Sequence of chain 1.C:
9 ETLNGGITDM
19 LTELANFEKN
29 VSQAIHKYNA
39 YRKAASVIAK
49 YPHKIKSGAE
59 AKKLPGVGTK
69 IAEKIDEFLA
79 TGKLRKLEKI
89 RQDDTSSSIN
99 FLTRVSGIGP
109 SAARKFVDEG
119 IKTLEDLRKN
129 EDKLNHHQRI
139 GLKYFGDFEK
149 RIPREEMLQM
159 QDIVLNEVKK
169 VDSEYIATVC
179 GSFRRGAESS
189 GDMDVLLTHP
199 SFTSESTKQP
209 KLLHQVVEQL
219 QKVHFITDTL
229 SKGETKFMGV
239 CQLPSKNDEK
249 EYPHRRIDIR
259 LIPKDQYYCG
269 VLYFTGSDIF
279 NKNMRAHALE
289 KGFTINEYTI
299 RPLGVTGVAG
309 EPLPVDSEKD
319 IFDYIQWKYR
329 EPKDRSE

The protein below binds the small molecule below.
Small molecule (SMILES): Nc1ccn([C@H]2C[C@H](O)[C@@H](CO[P](=O)(O)O[P](=O)(O)OP(=O)(O)O)O2)c(=O)n1

Binding-site contacts:
Ligand atom O1A contacts residue ASP192 of chain 1.C at 3.5 Å (salt-bridge).
Ligand atom O2B contacts residue ASP192 of chain 1.C at 3.6 Å.
Ligand atom PA contacts residue MN1 of chain 1.D at 3.4 Å.
Ligand atom O3' contacts residue THR273 of chain 1.C at 3.5 Å.
Ligand atom C5' contacts residue PHE272 of chain 1.C at 3.6 Å (hydrophobic).
Ligand atom PG contacts residue SER180 of chain 1.C at 3.5 Å.
Ligand atom PA contacts residue ASP192 of chain 1.C at 3.8 Å.
Ligand atom PG contacts residue GLY189 of chain 1.C at 3.5 Å.
Ligand atom C1' contacts residue PHE272 of chain 1.C at 3.5 Å (hydrophobic).
Ligand atom PG contacts residue MN1 of chain 1.D at 3.2 Å.
Ligand atom O5' contacts residue MN1 of chain 1.D at 3.8 Å.
Ligand atom O2G contacts residue GLY189 of chain 1.C at 3.3 Å (h-bond).
Ligand atom O2B contacts residue SER180 of chain 1.C at 3.6 Å (h-bond).
Ligand atom O2B contacts residue GLY179 of chain 1.C at 3.1 Å.
Ligand atom O1A contacts residue MN1 of chain 1.D at 2.3 Å.
Ligand atom O3G contacts residue GLY189 of chain 1.C at 3.3 Å (h-bond).
Ligand atom O2G contacts residue SER180 of chain 1.C at 3.3 Å (h-bond).
Ligand atom O4' contacts residue PHE272 of chain 1.C at 3.0 Å (h-bond).
Ligand atom O3G contacts residue MN1 of chain 1.D at 3.0 Å.
Ligand atom C1' contacts residue TYR271 of chain 1.C at 3.7 Å (hydrophobic).
Ligand atom O2B contacts residue MN1 of chain 1.D at 2.7 Å.
Ligand atom O3' contacts residue GLY274 of chain 1.C at 3.3 Å (h-bond).
Ligand atom O3A contacts residue MN1 of chain 1.D at 3.6 Å.
Ligand atom O3G contacts residue ASP190 of chain 1.C at 3.2 Å (salt-bridge).
Ligand atom O1G contacts residue ASP190 of chain 1.C at 3.5 Å (salt-bridge).
Ligand atom O1G contacts residue SER180 of chain 1.C at 3.1 Å (h-bond).
Ligand atom O1G contacts residue SER188 of chain 1.C at 3.1 Å.
Ligand atom O1A contacts residue ASP190 of chain 1.C at 3.2 Å (salt-bridge).
Ligand atom O2G contacts residue SER188 of chain 1.C at 3.7 Å.
Ligand atom O3B contacts residue MN1 of chain 1.D at 3.2 Å.
Ligand atom C3' contacts residue PHE272 of chain 1.C at 3.0 Å (hydrophobic).
Ligand atom O3' contacts residue PHE272 of chain 1.C at 2.3 Å (h-bond).
Ligand atom O5' contacts residue ASP192 of chain 1.C at 3.0 Å (salt-bridge).
Ligand atom O1G contacts residue MN1 of chain 1.D at 2.7 Å.
Ligand atom C2' contacts residue ASP276 of chain 1.C at 3.5 Å.
Ligand atom PG contacts residue SER188 of chain 1.C at 3.8 Å.
Ligand atom O1G contacts residue GLY189 of chain 1.C at 3.7 Å.
Ligand atom O2G contacts residue ARG149 of chain 1.C at 3.3 Å (salt-bridge).
Ligand atom C4' contacts residue PHE272 of chain 1.C at 2.8 Å (hydrophobic).
Ligand atom PB contacts residue MN1 of chain 1.D at 3.4 Å.